Binding-site contacts:
Ligand atom O3S contacts residue GLY222 of chain 32.A at 2.9 Å (h-bond).
Ligand atom O3S contacts residue TRP374 of chain 32.A at 3.3 Å.
Ligand atom O2S contacts residue GLY222 of chain 32.A at 3.3 Å (h-bond).
Ligand atom C10 contacts residue C151 of chain 32.D at 3.4 Å.
Ligand atom S1 contacts residue GLY222 of chain 32.A at 3.0 Å (h-bond).
Ligand atom O1S contacts residue PHE223 of chain 32.A at 4.5 Å.
Ligand atom C8 contacts residue C151 of chain 32.D at 3.7 Å.
Ligand atom S1 contacts residue LYS215 of chain 32.A at 4.1 Å.
Ligand atom C6 contacts residue C151 of chain 32.D at 4.2 Å.
Ligand atom C13 contacts residue C151 of chain 32.D at 4.5 Å.
Ligand atom C12 contacts residue C151 of chain 32.D at 3.4 Å.
Ligand atom C11 contacts residue C151 of chain 32.D at 3.5 Å.
Ligand atom C5 contacts residue C151 of chain 32.D at 4.0 Å.
Ligand atom O3S contacts residue ARG224 of chain 32.A at 2.9 Å (salt-bridge).
Ligand atom C7 contacts residue C151 of chain 32.D at 3.4 Å.
Ligand atom O3S contacts residue PHE223 of chain 32.A at 3.9 Å.
Ligand atom O2S contacts residue ARG224 of chain 32.A at 4.5 Å.
Ligand atom O1S contacts residue GLY222 of chain 32.A at 2.3 Å (h-bond).
Ligand atom C2 contacts residue TRP374 of chain 32.A at 4.1 Å (hydrophobic).
Ligand atom S1 contacts residue ARG224 of chain 32.A at 4.3 Å.
Ligand atom C16 contacts residue ASP229 of chain 32.A at 4.3 Å.
Ligand atom C9 contacts residue C151 of chain 32.D at 3.4 Å.
Ligand atom C3 contacts residue TRP374 of chain 32.A at 4.3 Å (hydrophobic).
Ligand atom O1S contacts residue LYS215 of chain 32.A at 2.7 Å (salt-bridge).
Ligand atom C1 contacts residue TRP374 of chain 32.A at 3.6 Å (hydrophobic).
Ligand atom S1 contacts residue TRP374 of chain 32.A at 4.0 Å.
Ligand atom O1S contacts residue TRP374 of chain 32.A at 4.3 Å.

Sequence of chain 32.A:
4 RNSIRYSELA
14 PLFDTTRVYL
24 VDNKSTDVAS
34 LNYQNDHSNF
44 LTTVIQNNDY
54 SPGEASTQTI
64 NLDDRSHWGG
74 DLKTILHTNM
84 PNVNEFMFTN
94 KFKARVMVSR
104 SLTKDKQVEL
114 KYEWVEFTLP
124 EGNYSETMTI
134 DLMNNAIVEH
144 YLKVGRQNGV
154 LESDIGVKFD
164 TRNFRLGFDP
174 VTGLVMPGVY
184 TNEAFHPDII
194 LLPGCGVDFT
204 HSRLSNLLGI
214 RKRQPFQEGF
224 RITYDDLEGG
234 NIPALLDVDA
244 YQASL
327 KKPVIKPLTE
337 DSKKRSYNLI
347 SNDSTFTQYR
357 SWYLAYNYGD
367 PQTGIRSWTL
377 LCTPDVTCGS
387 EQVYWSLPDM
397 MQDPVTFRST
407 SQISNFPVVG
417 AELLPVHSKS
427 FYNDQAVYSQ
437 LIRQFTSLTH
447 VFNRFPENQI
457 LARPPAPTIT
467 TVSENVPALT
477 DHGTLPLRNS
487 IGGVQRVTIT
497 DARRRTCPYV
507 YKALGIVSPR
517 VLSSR

This small molecule binds to this protein.
Small molecule (SMILES): CCCCCCCCCCCC[N+](C)(C)CCCS(=O)(=O)O